Binding-site contacts:
Ligand atom O contacts residue NH21 of chain 1.FB at 3.9 Å.
Ligand atom O contacts residue GLU18 of chain 1.Q at 3.9 Å.
Ligand atom NE2 contacts residue NH21 of chain 1.FB at 3.1 Å (h-bond).
Ligand atom NH2 contacts residue THR17 of chain 1.Q at 3.9 Å.
Ligand atom C contacts residue NH21 of chain 1.FB at 3.3 Å.
Ligand atom C contacts residue NH21 of chain 1.FB at 1.3 Å.
Ligand atom O contacts residue GLU18 of chain 1.Q at 3.7 Å.
Ligand atom C contacts residue GLU18 of chain 1.Q at 3.9 Å.
Ligand atom NE2 contacts residue ASN33 of chain 1.Q at 3.7 Å.
Ligand atom CG contacts residue LEU34 of chain 1.Q at 3.5 Å (hydrophobic).
Ligand atom CB contacts residue LEU34 of chain 1.Q at 3.5 Å (hydrophobic).
Ligand atom O contacts residue LEU34 of chain 1.Q at 3.8 Å.
Ligand atom C contacts residue NH21 of chain 1.FB at 3.5 Å.
Ligand atom N contacts residue GLU18 of chain 1.Q at 3.7 Å.
Ligand atom O contacts residue NH21 of chain 1.FB at 3.9 Å.
Ligand atom CD contacts residue GOL1 of chain 1.GB at 3.6 Å.
Ligand atom NH1 contacts residue GLU18 of chain 1.Q at 3.4 Å (salt-bridge).
Ligand atom CG2 contacts residue ILE22 of chain 1.Q at 3.5 Å (hydrophobic).
Ligand atom ND2 contacts residue VAL31 of chain 1.Q at 3.2 Å (h-bond).
Ligand atom N contacts residue NH21 of chain 1.FB at 2.8 Å (h-bond).
Ligand atom N contacts residue GOL1 of chain 1.GB at 3.7 Å.
Ligand atom CZ contacts residue GLU18 of chain 1.Q at 3.5 Å.
Ligand atom NE contacts residue GLU18 of chain 1.Q at 3.6 Å.
Ligand atom CA contacts residue NH21 of chain 1.FB at 3.6 Å.
Ligand atom O contacts residue NH21 of chain 1.FB at 2.2 Å (h-bond).
Ligand atom CB contacts residue NH21 of chain 1.FB at 3.1 Å.
Ligand atom CD1 contacts residue LEU34 of chain 1.Q at 3.7 Å (hydrophobic).
Ligand atom CG contacts residue VAL31 of chain 1.Q at 3.2 Å (hydrophobic).
Ligand atom CB contacts residue GLU18 of chain 1.Q at 3.3 Å.
Ligand atom CA contacts residue GLU18 of chain 1.Q at 3.5 Å.
Ligand atom CD contacts residue NH21 of chain 1.FB at 3.6 Å.
Ligand atom OD1 contacts residue VAL31 of chain 1.Q at 2.5 Å (h-bond).
Ligand atom O contacts residue NH21 of chain 1.FB at 2.5 Å (h-bond).
Ligand atom CD contacts residue GLU18 of chain 1.Q at 3.8 Å.
Ligand atom CA contacts residue NH21 of chain 1.FB at 2.4 Å.
Ligand atom CD1 contacts residue ASN33 of chain 1.Q at 3.7 Å.
Ligand atom CG1 contacts residue ILE22 of chain 1.Q at 3.5 Å (hydrophobic).
Ligand atom CB contacts residue GLU18 of chain 1.Q at 3.8 Å.
Ligand atom OE1 contacts residue GOL1 of chain 1.GB at 2.8 Å (h-bond).
Ligand atom CD2 contacts residue LEU34 of chain 1.Q at 3.8 Å (hydrophobic).

Sequence of chain 1.Q:
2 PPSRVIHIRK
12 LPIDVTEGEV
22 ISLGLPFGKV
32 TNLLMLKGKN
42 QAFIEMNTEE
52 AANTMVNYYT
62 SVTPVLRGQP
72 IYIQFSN

The small molecule below binds the protein below.
Small molecule (SMILES): CC(C)C[C@@H]1NC(=O)[C@H](C)NC(=O)[C@]2(/C=C/CCCC/C=C/[C@](C)(C(=O)N[C@H](C(=O)N[C@H](C=O)CC(N)=O)C(C)C)NC(=O)[C@H](CCC(N)=O)NC1=O)CCCCCCCC[C@](C)(NC(=O)[C@H](CCC(N)=O)NC(=O)[C@@H](N)CC(N)=O)C(=O)N[C@@H](CCCN=C(N)N)C(=O)N[C@@H](C)C(=O)N[C@@H](CCC(N)=O)C(=O)N2